Binding-site contacts:
Ligand atom NE contacts residue ASP53 of chain 35.A at 3.7 Å.
Ligand atom CB contacts residue ASP258 of chain 35.A at 3.5 Å.
Ligand atom OG1 contacts residue ILE39 of chain 35.A at 3.5 Å.
Ligand atom CG2 contacts residue MET259 of chain 35.A at 3.7 Å (hydrophobic).
Ligand atom O contacts residue ARG49 of chain 35.A at 3.1 Å (salt-bridge).
Ligand atom CB contacts residue ARG49 of chain 35.A at 3.5 Å.
Ligand atom O contacts residue ILE39 of chain 35.A at 3.6 Å.
Ligand atom NH1 contacts residue ASP228 of chain 35.A at 2.7 Å (salt-bridge).
Ligand atom C contacts residue ASP258 of chain 35.A at 3.7 Å.
Ligand atom N contacts residue ARG49 of chain 35.A at 3.0 Å (salt-bridge).
Ligand atom N contacts residue ILE39 of chain 35.A at 3.7 Å.
Ligand atom CA contacts residue ASP258 of chain 35.A at 3.7 Å.
Ligand atom OG1 contacts residue MET259 of chain 35.A at 2.8 Å (h-bond).
Ligand atom NH2 contacts residue ARG50 of chain 35.A at 3.3 Å (salt-bridge).
Ligand atom OG1 contacts residue ASP258 of chain 35.A at 3.3 Å.
Ligand atom O contacts residue ARG50 of chain 35.A at 3.6 Å.
Ligand atom CB contacts residue ARG50 of chain 35.A at 3.7 Å.
Ligand atom NH1 contacts residue THR246 of chain 35.A at 3.0 Å (h-bond).
Ligand atom CA contacts residue ARG49 of chain 35.A at 3.5 Å.
Ligand atom CD contacts residue LEU52 of chain 35.A at 3.5 Å (hydrophobic).
Ligand atom CA contacts residue ASP258 of chain 35.A at 3.7 Å.
Ligand atom N contacts residue ARG49 of chain 35.A at 3.6 Å.
Ligand atom C contacts residue ILE39 of chain 35.A at 3.6 Å (hydrophobic).
Ligand atom CB contacts residue ASP258 of chain 35.A at 3.7 Å.
Ligand atom CD2 contacts residue ARG43 of chain 35.A at 3.7 Å.
Ligand atom N contacts residue ASP258 of chain 35.A at 2.8 Å (salt-bridge).
Ligand atom CG2 contacts residue ALA42 of chain 35.A at 3.7 Å (hydrophobic).
Ligand atom C contacts residue ARG49 of chain 35.A at 3.4 Å.
Ligand atom CB contacts residue ILE39 of chain 35.A at 3.6 Å (hydrophobic).
Ligand atom N contacts residue ARG49 of chain 35.A at 3.6 Å.
Ligand atom O contacts residue ARG43 of chain 35.A at 3.0 Å (salt-bridge).
Ligand atom CA contacts residue ARG50 of chain 35.A at 3.5 Å.
Ligand atom CD2 contacts residue ASP258 of chain 35.A at 3.5 Å.
Ligand atom CA contacts residue ASP258 of chain 35.A at 3.5 Å.
Ligand atom N contacts residue ASP258 of chain 35.A at 2.9 Å (salt-bridge).
Ligand atom N contacts residue ASP258 of chain 35.A at 3.0 Å (salt-bridge).
Ligand atom CB contacts residue MET259 of chain 35.A at 3.8 Å (hydrophobic).
Ligand atom CD contacts residue ARG50 of chain 35.A at 3.6 Å.
Ligand atom C contacts residue ASP258 of chain 35.A at 3.6 Å.
Ligand atom O contacts residue ARG43 of chain 35.A at 3.1 Å (salt-bridge).

Sequence of chain 35.A:
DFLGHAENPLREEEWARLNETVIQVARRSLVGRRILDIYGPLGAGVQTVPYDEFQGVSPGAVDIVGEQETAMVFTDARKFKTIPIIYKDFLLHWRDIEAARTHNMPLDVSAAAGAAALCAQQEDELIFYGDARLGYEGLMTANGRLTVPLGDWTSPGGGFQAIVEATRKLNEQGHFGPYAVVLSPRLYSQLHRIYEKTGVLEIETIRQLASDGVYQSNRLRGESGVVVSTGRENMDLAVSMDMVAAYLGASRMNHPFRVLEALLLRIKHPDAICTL

A small-molecule ligand and the protein it binds are described below.
Small molecule (SMILES): CC(C)C[C@H](NC(=O)CN)C(=O)N[C@H](C(=O)N[C@H](C(=O)NCC(=O)N[C@@H](CO)C(=O)N[C@@H](CC(C)C)C(=O)N[C@@H](CCCN=C(N)N)C(=O)NCC=O)C(C)C)[C@@H](C)O